Binding-site contacts:
Ligand atom C1 contacts residue GLN168 of chain 38.F at 4.0 Å.
Ligand atom C5 contacts residue ASN118 of chain 38.F at 3.2 Å.
Ligand atom O5 contacts residue ASN118 of chain 38.F at 1.8 Å (h-bond).
Ligand atom O6 contacts residue ASN118 of chain 38.F at 4.0 Å.
Ligand atom C1 contacts residue ALA117 of chain 38.F at 3.9 Å (hydrophobic).
Ligand atom C5 contacts residue ALA117 of chain 38.F at 4.2 Å (hydrophobic).
Ligand atom C8 contacts residue PRO167 of chain 38.F at 3.7 Å (hydrophobic).
Ligand atom N2 contacts residue PRO167 of chain 38.F at 4.0 Å.
Ligand atom C6 contacts residue ALA117 of chain 38.F at 3.6 Å (hydrophobic).
Ligand atom O5 contacts residue ALA117 of chain 38.F at 3.5 Å (h-bond).
Ligand atom C7 contacts residue ASN118 of chain 38.F at 3.9 Å.
Ligand atom C4 contacts residue ALA117 of chain 38.F at 4.2 Å (hydrophobic).
Ligand atom C1 contacts residue PRO167 of chain 38.F at 4.4 Å (hydrophobic).
Ligand atom C3 contacts residue ASN118 of chain 38.F at 3.8 Å.
Ligand atom C1 contacts residue ASN118 of chain 38.F at 1.6 Å.
Ligand atom O6 contacts residue ALA117 of chain 38.F at 2.3 Å.
Ligand atom C5 contacts residue GLN168 of chain 38.F at 4.5 Å.
Ligand atom N2 contacts residue ASN118 of chain 38.F at 3.6 Å.
Ligand atom O7 contacts residue ALA117 of chain 38.F at 4.5 Å.
Ligand atom C4 contacts residue ASN118 of chain 38.F at 3.8 Å.
Ligand atom C6 contacts residue ASN118 of chain 38.F at 4.0 Å.
Ligand atom C2 contacts residue ASN118 of chain 38.F at 2.7 Å.
Ligand atom O5 contacts residue GLN168 of chain 38.F at 4.0 Å.
Ligand atom C2 contacts residue ALA117 of chain 38.F at 4.0 Å (hydrophobic).
Ligand atom C7 contacts residue PRO167 of chain 38.F at 3.9 Å (hydrophobic).
Ligand atom O7 contacts residue ASN118 of chain 38.F at 3.5 Å (h-bond).
Ligand atom C8 contacts residue ASP164 of chain 38.F at 4.5 Å.

The small molecule below binds the protein below.
Small molecule (SMILES): CC(=O)N[C@@H]1[C@@H](O)[C@H](O)[C@@H](CO)O[C@H]1O

Sequence of chain 38.F:
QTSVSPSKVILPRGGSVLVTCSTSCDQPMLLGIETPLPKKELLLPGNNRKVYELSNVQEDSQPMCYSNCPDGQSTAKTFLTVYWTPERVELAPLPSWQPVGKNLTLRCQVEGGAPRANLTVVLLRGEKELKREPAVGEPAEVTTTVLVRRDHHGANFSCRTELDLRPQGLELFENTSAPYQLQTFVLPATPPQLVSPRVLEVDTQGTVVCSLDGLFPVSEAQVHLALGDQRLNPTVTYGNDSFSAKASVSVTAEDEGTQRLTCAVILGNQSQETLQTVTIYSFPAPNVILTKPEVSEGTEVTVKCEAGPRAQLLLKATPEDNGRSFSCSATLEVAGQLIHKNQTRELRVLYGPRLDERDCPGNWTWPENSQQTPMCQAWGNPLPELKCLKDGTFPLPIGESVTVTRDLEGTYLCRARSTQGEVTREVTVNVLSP